Sequence of chain 1.A:
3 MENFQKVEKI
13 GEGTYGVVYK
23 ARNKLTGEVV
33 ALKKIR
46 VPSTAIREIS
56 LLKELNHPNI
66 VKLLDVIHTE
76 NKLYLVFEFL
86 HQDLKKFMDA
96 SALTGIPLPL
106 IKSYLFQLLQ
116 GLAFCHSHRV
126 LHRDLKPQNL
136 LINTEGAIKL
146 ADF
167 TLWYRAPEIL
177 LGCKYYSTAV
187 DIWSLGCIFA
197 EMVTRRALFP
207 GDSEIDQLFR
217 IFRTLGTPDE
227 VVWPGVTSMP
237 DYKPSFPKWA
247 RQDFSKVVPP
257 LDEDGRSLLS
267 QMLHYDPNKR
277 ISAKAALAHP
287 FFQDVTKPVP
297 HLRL

Binding-site contacts:
Ligand atom N30 contacts residue ALA33 of chain 1.A at 3.3 Å.
Ligand atom C22 contacts residue ILE12 of chain 1.A at 3.5 Å (hydrophobic).
Ligand atom N32 contacts residue PHE148 of chain 1.A at 3.1 Å (h-bond).
Ligand atom N32 contacts residue PHE82 of chain 1.A at 3.5 Å.
Ligand atom C19 contacts residue LEU136 of chain 1.A at 3.3 Å (hydrophobic).
Ligand atom N28 contacts residue LEU85 of chain 1.A at 3.3 Å (h-bond).
Ligand atom C15 contacts residue LEU136 of chain 1.A at 3.5 Å (hydrophobic).
Ligand atom C23 contacts residue GLN133 of chain 1.A at 3.2 Å.
Ligand atom C14 contacts residue LEU85 of chain 1.A at 3.2 Å (hydrophobic).
Ligand atom C12 contacts residue ASP147 of chain 1.A at 3.5 Å.
Ligand atom C17 contacts residue ASP147 of chain 1.A at 3.1 Å.
Ligand atom N30 contacts residue GLU83 of chain 1.A at 2.6 Å (salt-bridge).
Ligand atom C10 contacts residue LEU136 of chain 1.A at 3.3 Å (hydrophobic).
Ligand atom C4 contacts residue ASP147 of chain 1.A at 3.3 Å.
Ligand atom C9 contacts residue PHE82 of chain 1.A at 3.0 Å (hydrophobic).
Ligand atom C5 contacts residue LEU85 of chain 1.A at 3.4 Å (hydrophobic).
Ligand atom C8 contacts residue PHE82 of chain 1.A at 3.5 Å (hydrophobic).
Ligand atom C16 contacts residue ILE12 of chain 1.A at 3.2 Å (hydrophobic).
Ligand atom C18 contacts residue PHE82 of chain 1.A at 3.3 Å (hydrophobic).
Ligand atom N28 contacts residue LEU136 of chain 1.A at 3.5 Å.
Ligand atom C7 contacts residue PHE82 of chain 1.A at 3.2 Å (hydrophobic).
Ligand atom N31 contacts residue ILE12 of chain 1.A at 3.4 Å.
Ligand atom N28 contacts residue GLU83 of chain 1.A at 3.5 Å (salt-bridge).
Ligand atom C18 contacts residue ASP147 of chain 1.A at 3.4 Å.
Ligand atom C8 contacts residue VAL66 of chain 1.A at 3.6 Å (hydrophobic).
Ligand atom O34 contacts residue ASP147 of chain 1.A at 3.6 Å (salt-bridge).
Ligand atom N27 contacts residue ILE12 of chain 1.A at 3.4 Å.
Ligand atom C25 contacts residue GLN133 of chain 1.A at 3.5 Å.
Ligand atom C17 contacts residue PHE148 of chain 1.A at 3.5 Å (hydrophobic).
Ligand atom C13 contacts residue ILE12 of chain 1.A at 3.2 Å (hydrophobic).
Ligand atom C4 contacts residue PHE82 of chain 1.A at 3.5 Å (hydrophobic).
Ligand atom N29 contacts residue PHE84 of chain 1.A at 3.5 Å.
Ligand atom N32 contacts residue ASP147 of chain 1.A at 3.4 Å.
Ligand atom C7 contacts residue ASP147 of chain 1.A at 3.2 Å.
Ligand atom N29 contacts residue LEU85 of chain 1.A at 2.6 Å (h-bond).
Ligand atom C9 contacts residue ASP147 of chain 1.A at 3.2 Å.
Ligand atom C1 contacts residue LYS91 of chain 1.A at 3.6 Å.
Ligand atom C26 contacts residue LYS35 of chain 1.A at 3.3 Å.
Ligand atom C17 contacts residue PHE82 of chain 1.A at 3.1 Å (hydrophobic).
Ligand atom C24 contacts residue ASP88 of chain 1.A at 3.4 Å.

The protein below binds the small molecule below.
Small molecule (SMILES): COc1cc(N)ccc1-c1ccc2c(-c3nc4c(N5CCN(C)CC5)cccc4[nH]3)n[nH]c2c1